The small molecule below binds the protein below.
Small molecule (SMILES): CCCCCCCCCCCCOS(=O)(=O)O

Sequence of chain 1.A:
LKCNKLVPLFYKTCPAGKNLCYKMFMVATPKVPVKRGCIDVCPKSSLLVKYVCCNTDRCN

Binding-site contacts:
Ligand atom O3S contacts residue TYR11 of chain 1.A at 4.3 Å.
Ligand atom C2 contacts residue LYS12 of chain 1.A at 4.3 Å.
Ligand atom C2 contacts residue LYS5 of chain 1.A at 3.8 Å.
Ligand atom S contacts residue LYS5 of chain 1.A at 4.1 Å.
Ligand atom C4 contacts residue LYS5 of chain 1.A at 4.1 Å.
Ligand atom O1S contacts residue LYS12 of chain 1.A at 4.1 Å.
Ligand atom O3S contacts residue LYS12 of chain 1.A at 3.8 Å.
Ligand atom O4 contacts residue LYS5 of chain 1.A at 4.3 Å.
Ligand atom O3S contacts residue LYS5 of chain 1.A at 2.9 Å (salt-bridge).
Ligand atom O4 contacts residue LYS12 of chain 1.A at 3.4 Å.
Ligand atom S contacts residue LYS12 of chain 1.A at 4.1 Å.